Binding-site contacts:
Ligand atom C21 contacts residue MET38 of chain 1.C at 3.9 Å (hydrophobic).
Ligand atom O2 contacts residue LEU41 of chain 1.C at 3.9 Å.
Ligand atom C19 contacts residue TRP78 of chain 1.C at 3.9 Å (hydrophobic).
Ligand atom O5 contacts residue ILE225 of chain 1.C at 3.6 Å.
Ligand atom O1 contacts residue GLN48 of chain 1.C at 3.1 Å (h-bond).
Ligand atom O2 contacts residue ASN42 of chain 1.C at 2.9 Å (h-bond).
Ligand atom C11 contacts residue LEU41 of chain 1.C at 3.9 Å (hydrophobic).
Ligand atom C5 contacts residue MET82 of chain 1.C at 3.9 Å (hydrophobic).
Ligand atom C17 contacts residue GLN120 of chain 1.C at 3.5 Å.
Ligand atom C2 contacts residue GLN48 of chain 1.C at 3.2 Å.
Ligand atom C13 contacts residue ASN42 of chain 1.C at 4.0 Å.
Ligand atom O4 contacts residue THR217 of chain 1.C at 3.1 Å (h-bond).
Ligand atom O4 contacts residue CYS214 of chain 1.C at 3.3 Å.
Ligand atom C6 contacts residue MET79 of chain 1.C at 4.0 Å (hydrophobic).
Ligand atom O5 contacts residue THR217 of chain 1.C at 2.7 Å (h-bond).
Ligand atom O1 contacts residue ARG89 of chain 1.C at 2.8 Å (salt-bridge).
Ligand atom C12 contacts residue ASN42 of chain 1.C at 3.2 Å.
Ligand atom C4 contacts residue PHE101 of chain 1.C at 3.9 Å (hydrophobic).
Ligand atom C20 contacts residue THR217 of chain 1.C at 3.9 Å.
Ligand atom O1 contacts residue PHE101 of chain 1.C at 3.7 Å.
Ligand atom O4 contacts residue TYR213 of chain 1.C at 3.2 Å (h-bond).
Ligand atom C18 contacts residue ASN42 of chain 1.C at 3.6 Å.
Ligand atom C20 contacts residue GLN120 of chain 1.C at 3.5 Å.
Ligand atom C21 contacts residue THR217 of chain 1.C at 3.8 Å.
Ligand atom C11 contacts residue ASN42 of chain 1.C at 3.5 Å.
Ligand atom C1 contacts residue LEU41 of chain 1.C at 3.5 Å (hydrophobic).
Ligand atom C19 contacts residue MET82 of chain 1.C at 3.6 Å (hydrophobic).
Ligand atom C3 contacts residue PHE101 of chain 1.C at 3.7 Å (hydrophobic).
Ligand atom C2 contacts residue LEU44 of chain 1.C at 3.9 Å (hydrophobic).
Ligand atom C16 contacts residue GLN120 of chain 1.C at 3.6 Å.
Ligand atom C21 contacts residue ASN42 of chain 1.C at 3.9 Å.
Ligand atom C1 contacts residue GLY45 of chain 1.C at 4.0 Å.
Ligand atom C6 contacts residue MET82 of chain 1.C at 4.0 Å (hydrophobic).
Ligand atom C7 contacts residue MET79 of chain 1.C at 3.8 Å (hydrophobic).
Ligand atom C8 contacts residue MET79 of chain 1.C at 4.0 Å (hydrophobic).
Ligand atom O5 contacts residue ASN42 of chain 1.C at 3.8 Å.
Ligand atom C4 contacts residue MET82 of chain 1.C at 3.7 Å (hydrophobic).
Ligand atom O3 contacts residue GLN120 of chain 1.C at 2.8 Å (h-bond).
Ligand atom C3 contacts residue GLN48 of chain 1.C at 3.3 Å.
Ligand atom O4 contacts residue GLN120 of chain 1.C at 3.8 Å.

Sequence of chain 1.C:
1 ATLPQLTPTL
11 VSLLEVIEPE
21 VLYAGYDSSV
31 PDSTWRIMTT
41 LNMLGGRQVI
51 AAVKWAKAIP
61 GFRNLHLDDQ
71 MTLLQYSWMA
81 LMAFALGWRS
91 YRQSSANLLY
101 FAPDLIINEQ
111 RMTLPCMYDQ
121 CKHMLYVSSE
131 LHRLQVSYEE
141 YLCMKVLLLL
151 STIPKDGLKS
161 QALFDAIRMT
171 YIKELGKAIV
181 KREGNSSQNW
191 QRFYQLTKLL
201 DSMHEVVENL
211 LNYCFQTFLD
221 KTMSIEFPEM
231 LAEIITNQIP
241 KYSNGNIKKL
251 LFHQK

A small-molecule ligand and the protein it binds are described below.
Small molecule (SMILES): C[C@]12CCC(=O)C=C1CC[C@@H]1[C@@H]2[C@@H](O)C[C@@]2(C)[C@H]1CC[C@]2(O)C(=O)CO